A small-molecule ligand and the protein it binds are described below.
Small molecule (SMILES): NC(N)=NCCC[C@H](NC(=O)[C@@H]1CCCN1)C(=O)N[C@H](C=O)Cc1cnc[nH]1

Binding-site contacts:
Ligand atom N contacts residue ASP618 of chain 57.T at 3.5 Å (salt-bridge).
Ligand atom O contacts residue ARG649 of chain 57.T at 3.2 Å (salt-bridge).
Ligand atom CA contacts residue ARG649 of chain 57.T at 4.0 Å.
Ligand atom CG contacts residue ASN617 of chain 57.T at 3.6 Å.
Ligand atom O contacts residue TYR619 of chain 57.T at 3.9 Å.
Ligand atom CA contacts residue CYS621 of chain 57.T at 3.1 Å (hydrophobic).
Ligand atom CD contacts residue CYS621 of chain 57.T at 4.2 Å (hydrophobic).
Ligand atom C contacts residue ARG649 of chain 57.T at 4.2 Å.
Ligand atom CG contacts residue PHE896 of chain 57.T at 3.4 Å (hydrophobic).
Ligand atom CA contacts residue ARG649 of chain 57.T at 3.9 Å.
Ligand atom C contacts residue TYR619 of chain 57.T at 3.4 Å (hydrophobic).
Ligand atom CD2 contacts residue ARG845 of chain 57.T at 3.8 Å.
Ligand atom C contacts residue ASN617 of chain 57.T at 4.2 Å.
Ligand atom CB contacts residue ARG649 of chain 57.T at 3.6 Å.
Ligand atom CB contacts residue TYR619 of chain 57.T at 3.1 Å (hydrophobic).
Ligand atom N contacts residue TYR619 of chain 57.T at 3.4 Å.
Ligand atom CD contacts residue ARG46 of chain 57.V at 3.9 Å.
Ligand atom CA contacts residue TYR619 of chain 57.T at 3.8 Å (hydrophobic).
Ligand atom CD contacts residue ASN617 of chain 57.T at 2.8 Å.
Ligand atom CB contacts residue ARG649 of chain 57.T at 3.8 Å.
Ligand atom O contacts residue ARG845 of chain 57.T at 4.2 Å.
Ligand atom CE1 contacts residue LEU348 of chain 57.T at 4.0 Å (hydrophobic).
Ligand atom ND1 contacts residue LEU348 of chain 57.T at 4.2 Å.
Ligand atom N contacts residue ASN617 of chain 57.T at 2.8 Å (h-bond).
Ligand atom CE1 contacts residue MET843 of chain 57.T at 4.1 Å (hydrophobic).
Ligand atom CB contacts residue TYR619 of chain 57.T at 4.0 Å (hydrophobic).
Ligand atom N contacts residue ARG649 of chain 57.T at 3.8 Å.
Ligand atom N contacts residue TYR619 of chain 57.T at 3.7 Å.
Ligand atom N contacts residue CYS621 of chain 57.T at 3.2 Å (h-bond).
Ligand atom CB contacts residue PHE896 of chain 57.T at 3.9 Å (hydrophobic).
Ligand atom CG contacts residue ARG46 of chain 57.V at 3.7 Å.
Ligand atom CD2 contacts residue GLU894 of chain 57.T at 4.2 Å.
Ligand atom CB contacts residue GLU894 of chain 57.T at 4.2 Å.
Ligand atom CE1 contacts residue GLU894 of chain 57.T at 4.3 Å.
Ligand atom CB contacts residue CYS621 of chain 57.T at 3.7 Å (hydrophobic).
Ligand atom ND1 contacts residue GLU894 of chain 57.T at 3.9 Å.
Ligand atom CA contacts residue TYR619 of chain 57.T at 3.6 Å (hydrophobic).
Ligand atom CG contacts residue GLU894 of chain 57.T at 3.8 Å.
Ligand atom C contacts residue ARG649 of chain 57.T at 3.8 Å.
Ligand atom CA contacts residue ASN617 of chain 57.T at 4.2 Å.

Sequence of chain 57.T:
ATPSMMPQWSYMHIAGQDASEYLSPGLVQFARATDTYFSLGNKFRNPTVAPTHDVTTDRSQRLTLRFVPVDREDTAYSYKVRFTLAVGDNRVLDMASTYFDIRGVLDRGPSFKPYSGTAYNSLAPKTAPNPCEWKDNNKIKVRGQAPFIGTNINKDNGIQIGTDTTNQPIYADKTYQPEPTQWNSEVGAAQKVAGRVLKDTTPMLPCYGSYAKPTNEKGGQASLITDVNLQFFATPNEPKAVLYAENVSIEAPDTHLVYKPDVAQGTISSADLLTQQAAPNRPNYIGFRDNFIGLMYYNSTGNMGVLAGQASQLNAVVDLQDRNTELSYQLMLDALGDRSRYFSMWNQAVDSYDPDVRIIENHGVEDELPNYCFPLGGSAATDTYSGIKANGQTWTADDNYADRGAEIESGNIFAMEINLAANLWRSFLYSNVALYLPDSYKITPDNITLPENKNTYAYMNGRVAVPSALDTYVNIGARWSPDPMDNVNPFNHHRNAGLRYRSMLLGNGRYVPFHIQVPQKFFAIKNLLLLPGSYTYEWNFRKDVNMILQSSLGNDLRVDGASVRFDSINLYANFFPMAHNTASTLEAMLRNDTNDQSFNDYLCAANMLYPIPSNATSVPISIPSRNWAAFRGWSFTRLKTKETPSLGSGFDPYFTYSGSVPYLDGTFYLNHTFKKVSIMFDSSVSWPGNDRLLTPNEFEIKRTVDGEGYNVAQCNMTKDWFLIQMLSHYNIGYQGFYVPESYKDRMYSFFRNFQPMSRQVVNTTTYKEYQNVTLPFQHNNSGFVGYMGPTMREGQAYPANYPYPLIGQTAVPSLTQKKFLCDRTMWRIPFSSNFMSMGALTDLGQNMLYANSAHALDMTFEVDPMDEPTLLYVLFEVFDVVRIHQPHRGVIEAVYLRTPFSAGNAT

Sequence of chain 57.V:
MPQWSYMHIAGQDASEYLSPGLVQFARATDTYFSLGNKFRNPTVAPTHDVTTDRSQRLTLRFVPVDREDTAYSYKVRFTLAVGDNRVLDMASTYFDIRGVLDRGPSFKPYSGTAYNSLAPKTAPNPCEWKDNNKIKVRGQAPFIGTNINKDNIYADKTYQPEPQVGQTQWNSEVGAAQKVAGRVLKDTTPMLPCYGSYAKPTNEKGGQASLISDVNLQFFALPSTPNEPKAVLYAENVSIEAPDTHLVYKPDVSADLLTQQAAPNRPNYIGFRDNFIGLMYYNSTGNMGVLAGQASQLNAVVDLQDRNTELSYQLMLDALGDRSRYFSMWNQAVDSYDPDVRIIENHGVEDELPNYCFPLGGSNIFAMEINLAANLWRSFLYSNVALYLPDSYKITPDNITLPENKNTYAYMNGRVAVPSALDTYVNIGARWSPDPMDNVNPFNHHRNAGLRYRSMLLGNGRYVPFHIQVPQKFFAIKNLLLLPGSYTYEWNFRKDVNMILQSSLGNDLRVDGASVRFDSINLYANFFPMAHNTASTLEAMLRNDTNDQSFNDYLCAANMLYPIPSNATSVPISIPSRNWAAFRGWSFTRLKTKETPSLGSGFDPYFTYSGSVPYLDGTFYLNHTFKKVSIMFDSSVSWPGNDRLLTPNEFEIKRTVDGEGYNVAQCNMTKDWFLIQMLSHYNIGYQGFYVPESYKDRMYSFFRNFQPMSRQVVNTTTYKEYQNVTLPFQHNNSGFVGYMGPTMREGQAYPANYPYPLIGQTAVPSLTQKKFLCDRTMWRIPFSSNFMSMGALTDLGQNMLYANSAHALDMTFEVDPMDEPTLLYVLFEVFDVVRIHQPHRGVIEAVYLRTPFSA